Binding-site contacts:
Ligand atom C6 contacts residue PHE182 of chain 1.A at 3.8 Å (hydrophobic).
Ligand atom C4 contacts residue GLU219 of chain 1.A at 3.5 Å.
Ligand atom C8A contacts residue ASN39 of chain 1.A at 3.6 Å.
Ligand atom O3 contacts residue LYS57 of chain 1.A at 3.4 Å (salt-bridge).
Ligand atom C22 contacts residue GLU219 of chain 1.A at 3.9 Å.
Ligand atom C8 contacts residue ASN39 of chain 1.A at 3.6 Å.
Ligand atom N41 contacts residue GLU219 of chain 1.A at 2.9 Å (salt-bridge).
Ligand atom N41 contacts residue ASP267 of chain 1.A at 3.8 Å.
Ligand atom O2 contacts residue ARG44 of chain 1.A at 3.8 Å.
Ligand atom C4A contacts residue PHE182 of chain 1.A at 4.0 Å (hydrophobic).
Ligand atom C5 contacts residue PHE182 of chain 1.A at 4.0 Å (hydrophobic).
Ligand atom O3 contacts residue ASN39 of chain 1.A at 3.8 Å.
Ligand atom C8 contacts residue TYR40 of chain 1.A at 3.5 Å (hydrophobic).
Ligand atom C7 contacts residue ASN39 of chain 1.A at 3.7 Å.
Ligand atom C1 contacts residue PHE182 of chain 1.A at 3.7 Å (hydrophobic).
Ligand atom C8 contacts residue PHE182 of chain 1.A at 3.4 Å (hydrophobic).
Ligand atom C5 contacts residue ASN39 of chain 1.A at 3.6 Å.
Ligand atom C4 contacts residue ASP267 of chain 1.A at 3.5 Å.
Ligand atom O2 contacts residue VAL53 of chain 1.A at 3.5 Å.
Ligand atom C8A contacts residue TYR35 of chain 1.A at 3.8 Å (hydrophobic).
Ligand atom C2 contacts residue GLU219 of chain 1.A at 3.8 Å.
Ligand atom O22 contacts residue ALA186 of chain 1.A at 3.6 Å.
Ligand atom C5 contacts residue ARG44 of chain 1.A at 3.4 Å.
Ligand atom C22 contacts residue TYR222 of chain 1.A at 3.5 Å (hydrophobic).
Ligand atom O2 contacts residue MET258 of chain 1.A at 3.4 Å.
Ligand atom O22 contacts residue GLU219 of chain 1.A at 2.9 Å (salt-bridge).
Ligand atom C7 contacts residue LYS57 of chain 1.A at 3.9 Å.
Ligand atom C7 contacts residue PHE182 of chain 1.A at 3.4 Å (hydrophobic).
Ligand atom C4A contacts residue ASN39 of chain 1.A at 3.5 Å.
Ligand atom C4A contacts residue ARG44 of chain 1.A at 3.9 Å.
Ligand atom C2 contacts residue PHE182 of chain 1.A at 3.8 Å (hydrophobic).
Ligand atom C1 contacts residue TYR35 of chain 1.A at 3.0 Å (hydrophobic).
Ligand atom C8A contacts residue PHE182 of chain 1.A at 3.8 Å (hydrophobic).
Ligand atom C7 contacts residue TYR40 of chain 1.A at 3.6 Å (hydrophobic).
Ligand atom C6 contacts residue ASN39 of chain 1.A at 3.8 Å.
Ligand atom O22 contacts residue TYR222 of chain 1.A at 3.5 Å.
Ligand atom C22 contacts residue SAM1 of chain 1.C at 3.2 Å.
Ligand atom C8 contacts residue TYR35 of chain 1.A at 3.6 Å (hydrophobic).
Ligand atom C6 contacts residue ARG44 of chain 1.A at 4.0 Å.
Ligand atom O3 contacts residue VAL53 of chain 1.A at 3.5 Å.

Sequence of chain 1.A:
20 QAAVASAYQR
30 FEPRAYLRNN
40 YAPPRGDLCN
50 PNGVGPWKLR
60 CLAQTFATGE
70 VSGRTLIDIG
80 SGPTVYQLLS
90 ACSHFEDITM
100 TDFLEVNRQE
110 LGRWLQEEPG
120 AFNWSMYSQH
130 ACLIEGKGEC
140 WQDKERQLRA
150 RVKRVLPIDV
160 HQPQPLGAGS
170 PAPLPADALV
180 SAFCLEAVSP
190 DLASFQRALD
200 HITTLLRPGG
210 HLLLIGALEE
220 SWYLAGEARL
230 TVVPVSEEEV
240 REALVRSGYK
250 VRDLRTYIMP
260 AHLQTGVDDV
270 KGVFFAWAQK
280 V

A protein and the small-molecule ligand that binds it are described below.
Small molecule (SMILES): O=[N+]([O-])c1ccc2c(c1)CN[C@@H](CO)C2